Binding-site contacts:
Ligand atom CL1 contacts residue TYR152 of chain 5.A at 3.9 Å.
Ligand atom C2C contacts residue VAL191 of chain 5.A at 4.0 Å (hydrophobic).
Ligand atom CL1 contacts residue VAL188 of chain 5.A at 3.7 Å.
Ligand atom C6B contacts residue TYR152 of chain 5.A at 3.9 Å (hydrophobic).
Ligand atom N3A contacts residue ALA24 of chain 5.C at 3.8 Å.
Ligand atom C5A contacts residue VAL176 of chain 5.A at 3.5 Å (hydrophobic).
Ligand atom C4B contacts residue TYR152 of chain 5.A at 3.6 Å (hydrophobic).
Ligand atom C5A contacts residue ALA150 of chain 5.A at 3.5 Å (hydrophobic).
Ligand atom C4A contacts residue PRO174 of chain 5.A at 3.0 Å (hydrophobic).
Ligand atom O1B contacts residue VAL188 of chain 5.A at 3.7 Å.
Ligand atom C3C contacts residue ILE104 of chain 5.A at 3.7 Å (hydrophobic).
Ligand atom C5A contacts residue PHE186 of chain 5.A at 4.0 Å (hydrophobic).
Ligand atom CL2 contacts residue ILE104 of chain 5.A at 3.5 Å.
Ligand atom C3C contacts residue TYR152 of chain 5.A at 3.8 Å (hydrophobic).
Ligand atom C2A contacts residue TYR152 of chain 5.A at 3.8 Å (hydrophobic).
Ligand atom C2B contacts residue TYR128 of chain 5.A at 3.9 Å (hydrophobic).
Ligand atom C5 contacts residue TYR128 of chain 5.A at 3.8 Å (hydrophobic).
Ligand atom C4 contacts residue LEU106 of chain 5.A at 3.9 Å (hydrophobic).
Ligand atom CL1 contacts residue LEU25 of chain 5.C at 3.7 Å.
Ligand atom C2A contacts residue PHE186 of chain 5.A at 3.8 Å (hydrophobic).
Ligand atom N3A contacts residue PRO174 of chain 5.A at 3.3 Å (h-bond).
Ligand atom C3 contacts residue LEU106 of chain 5.A at 3.8 Å (hydrophobic).
Ligand atom C3B contacts residue MET224 of chain 5.A at 3.6 Å (hydrophobic).
Ligand atom CL2 contacts residue TYR128 of chain 5.A at 3.2 Å.
Ligand atom C4A contacts residue ALA150 of chain 5.A at 4.0 Å (hydrophobic).
Ligand atom O1 contacts residue MET221 of chain 5.A at 3.5 Å (h-bond).
Ligand atom C4A contacts residue SER175 of chain 5.A at 3.8 Å.
Ligand atom C4B contacts residue PHE186 of chain 5.A at 3.9 Å (hydrophobic).
Ligand atom O1A contacts residue PHE186 of chain 5.A at 3.4 Å.
Ligand atom O1 contacts residue ILE104 of chain 5.A at 3.4 Å.
Ligand atom C31 contacts residue LEU106 of chain 5.A at 4.0 Å (hydrophobic).
Ligand atom N3A contacts residue TYR152 of chain 5.A at 4.0 Å.
Ligand atom CL2 contacts residue MET224 of chain 5.A at 3.4 Å.
Ligand atom C5B contacts residue TYR152 of chain 5.A at 3.7 Å (hydrophobic).
Ligand atom O1A contacts residue MET224 of chain 5.A at 3.5 Å (h-bond).
Ligand atom C1C contacts residue TYR128 of chain 5.A at 3.3 Å (hydrophobic).
Ligand atom C1B contacts residue VAL188 of chain 5.A at 4.0 Å (hydrophobic).
Ligand atom N2 contacts residue MET221 of chain 5.A at 3.5 Å (h-bond).
Ligand atom C3B contacts residue PHE186 of chain 5.A at 3.9 Å (hydrophobic).
Ligand atom C2B contacts residue MET224 of chain 5.A at 4.0 Å (hydrophobic).

Sequence of chain 6.C:
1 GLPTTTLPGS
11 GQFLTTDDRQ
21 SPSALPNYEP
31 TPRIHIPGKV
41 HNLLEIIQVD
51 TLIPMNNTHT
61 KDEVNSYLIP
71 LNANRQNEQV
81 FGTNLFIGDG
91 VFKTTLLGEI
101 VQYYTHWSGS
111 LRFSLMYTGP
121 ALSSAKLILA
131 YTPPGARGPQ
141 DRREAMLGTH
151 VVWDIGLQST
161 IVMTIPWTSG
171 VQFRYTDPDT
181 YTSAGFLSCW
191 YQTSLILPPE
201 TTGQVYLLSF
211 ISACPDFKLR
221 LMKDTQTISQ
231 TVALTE

A protein and the small-molecule ligand that binds it are described below.
Small molecule (SMILES): Cc1cc(CCCOc2c(Cl)cc(C3=NCCO3)cc2Cl)on1

Sequence of chain 5.C:
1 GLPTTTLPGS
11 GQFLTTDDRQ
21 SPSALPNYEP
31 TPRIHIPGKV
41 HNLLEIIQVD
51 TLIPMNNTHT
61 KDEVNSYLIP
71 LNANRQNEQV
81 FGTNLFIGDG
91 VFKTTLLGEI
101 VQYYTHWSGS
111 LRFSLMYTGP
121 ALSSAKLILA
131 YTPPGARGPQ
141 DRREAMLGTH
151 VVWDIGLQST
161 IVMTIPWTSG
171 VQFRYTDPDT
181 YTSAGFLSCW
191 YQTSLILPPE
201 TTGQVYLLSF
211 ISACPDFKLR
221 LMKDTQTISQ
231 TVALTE

Sequence of chain 5.A:
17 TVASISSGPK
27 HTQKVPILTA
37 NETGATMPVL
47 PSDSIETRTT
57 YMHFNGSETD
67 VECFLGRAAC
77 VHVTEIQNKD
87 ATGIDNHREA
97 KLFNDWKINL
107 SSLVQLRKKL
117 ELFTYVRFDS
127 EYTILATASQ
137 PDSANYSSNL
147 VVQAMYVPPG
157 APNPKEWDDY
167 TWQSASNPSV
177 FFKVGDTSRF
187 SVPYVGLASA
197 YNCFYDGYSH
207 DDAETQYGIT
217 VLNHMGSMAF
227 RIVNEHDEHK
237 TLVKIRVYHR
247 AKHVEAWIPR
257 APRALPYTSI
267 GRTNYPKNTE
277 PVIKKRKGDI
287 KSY